The protein below binds the small molecule below.
Small molecule (SMILES): CC[C@H](C)[C@@H](C=O)NC(=O)[C@H](Cc1ccc(O)cc1)NC(=O)[C@@H]1CCCN1C(=O)[C@H](CCCN=C(N)N)NC(=O)[C@@H](N)CCCN=C(N)N

Binding-site contacts:
Ligand atom CZ contacts residue TRP278 of chain 1.A at 3.5 Å (hydrophobic).
Ligand atom OH contacts residue LEU10 of chain 1.A at 2.3 Å (h-bond).
Ligand atom CD contacts residue TRP278 of chain 1.A at 3.6 Å (hydrophobic).
Ligand atom NH2 contacts residue ILE273 of chain 1.A at 2.3 Å (h-bond).
Ligand atom CG contacts residue TRP278 of chain 1.A at 3.6 Å (hydrophobic).
Ligand atom NH2 contacts residue ASP275 of chain 1.A at 3.8 Å.
Ligand atom O contacts residue PHE270 of chain 1.A at 3.4 Å.
Ligand atom O contacts residue CYS180 of chain 1.A at 3.7 Å.
Ligand atom N contacts residue TRP278 of chain 1.A at 2.9 Å (h-bond).
Ligand atom NH2 contacts residue SER274 of chain 1.A at 3.7 Å.
Ligand atom NH1 contacts residue VAL271 of chain 1.A at 3.5 Å.
Ligand atom C contacts residue PHE270 of chain 1.A at 3.7 Å (hydrophobic).
Ligand atom NH2 contacts residue TRP278 of chain 1.A at 3.6 Å.
Ligand atom NE contacts residue ASP275 of chain 1.A at 2.9 Å (salt-bridge).
Ligand atom OH contacts residue HIS88 of chain 1.A at 3.7 Å.
Ligand atom CZ contacts residue PHE270 of chain 1.A at 3.8 Å (hydrophobic).
Ligand atom C contacts residue THR181 of chain 1.A at 3.8 Å.
Ligand atom CZ contacts residue ASP275 of chain 1.A at 3.8 Å.
Ligand atom NH1 contacts residue PHE270 of chain 1.A at 2.5 Å (h-bond).
Ligand atom CB contacts residue THR181 of chain 1.A at 3.8 Å.
Ligand atom O contacts residue TYR286 of chain 1.A at 3.1 Å (h-bond).
Ligand atom CB contacts residue ASP275 of chain 1.A at 3.4 Å.
Ligand atom CE2 contacts residue LEU10 of chain 1.A at 3.2 Å (hydrophobic).
Ligand atom CD1 contacts residue VAL179 of chain 1.A at 3.4 Å (hydrophobic).
Ligand atom CZ contacts residue LEU10 of chain 1.A at 3.2 Å (hydrophobic).
Ligand atom NH2 contacts residue ASP11 of chain 1.A at 3.2 Å (salt-bridge).
Ligand atom O contacts residue THR181 of chain 1.A at 3.0 Å (h-bond).
Ligand atom NH2 contacts residue ASP9 of chain 1.A at 2.4 Å (salt-bridge).
Ligand atom CZ contacts residue ASP9 of chain 1.A at 3.4 Å.
Ligand atom CA contacts residue PHE283 of chain 1.A at 3.7 Å (hydrophobic).
Ligand atom CD contacts residue ASP275 of chain 1.A at 3.8 Å.
Ligand atom C contacts residue TRP278 of chain 1.A at 3.5 Å (hydrophobic).
Ligand atom NH1 contacts residue TRP278 of chain 1.A at 3.5 Å (h-bond).
Ligand atom N contacts residue ASP275 of chain 1.A at 3.6 Å.
Ligand atom O contacts residue TRP278 of chain 1.A at 3.2 Å.
Ligand atom CB contacts residue VAL179 of chain 1.A at 3.8 Å (hydrophobic).
Ligand atom NH1 contacts residue ILE273 of chain 1.A at 3.4 Å (h-bond).
Ligand atom O contacts residue PHE270 of chain 1.A at 3.2 Å.
Ligand atom CZ contacts residue ILE273 of chain 1.A at 3.1 Å (hydrophobic).
Ligand atom CG2 contacts residue PHE83 of chain 1.A at 3.7 Å (hydrophobic).

Sequence of chain 1.A:
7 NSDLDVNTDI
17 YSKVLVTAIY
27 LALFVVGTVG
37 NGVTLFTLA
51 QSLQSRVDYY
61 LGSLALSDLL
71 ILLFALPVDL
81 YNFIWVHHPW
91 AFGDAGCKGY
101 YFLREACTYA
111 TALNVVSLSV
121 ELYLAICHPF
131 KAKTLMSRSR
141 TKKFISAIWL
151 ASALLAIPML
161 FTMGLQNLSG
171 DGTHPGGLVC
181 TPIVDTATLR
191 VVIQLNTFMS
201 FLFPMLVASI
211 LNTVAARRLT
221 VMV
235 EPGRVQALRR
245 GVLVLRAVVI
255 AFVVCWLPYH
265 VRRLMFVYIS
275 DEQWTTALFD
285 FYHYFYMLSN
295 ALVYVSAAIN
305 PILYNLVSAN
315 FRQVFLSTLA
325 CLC